Sequence of chain 1.A:
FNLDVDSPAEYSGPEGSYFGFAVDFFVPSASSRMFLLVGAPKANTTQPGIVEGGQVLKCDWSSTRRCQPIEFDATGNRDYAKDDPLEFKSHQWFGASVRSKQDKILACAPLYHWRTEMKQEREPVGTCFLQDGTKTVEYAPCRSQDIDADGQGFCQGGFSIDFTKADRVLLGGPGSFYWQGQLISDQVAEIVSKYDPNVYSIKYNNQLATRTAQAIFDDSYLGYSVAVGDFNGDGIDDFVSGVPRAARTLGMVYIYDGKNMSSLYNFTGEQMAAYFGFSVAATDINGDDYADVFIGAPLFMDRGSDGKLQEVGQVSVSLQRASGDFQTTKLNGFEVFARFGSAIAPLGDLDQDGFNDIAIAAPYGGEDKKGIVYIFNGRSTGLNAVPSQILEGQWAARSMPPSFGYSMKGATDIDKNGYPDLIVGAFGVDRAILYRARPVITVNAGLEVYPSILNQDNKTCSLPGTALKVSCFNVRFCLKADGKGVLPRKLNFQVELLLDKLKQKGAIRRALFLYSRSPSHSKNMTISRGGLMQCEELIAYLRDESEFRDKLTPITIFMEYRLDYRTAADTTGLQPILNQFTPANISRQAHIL

A protein and the small-molecule ligand that binds it are described below.
Small molecule (SMILES): CC(=O)N[C@H]1[C@H](O[C@H]2[C@H](O)[C@@H](NC(C)=O)CO[C@@H]2CO)O[C@H](CO)[C@@H](O)[C@@H]1O

Binding-site contacts:
Ligand atom C8 contacts residue SER305 of chain 1.A at 3.0 Å.
Ligand atom C8 contacts residue ASN360 of chain 1.B at 4.0 Å.
Ligand atom O7 contacts residue ASN360 of chain 1.B at 3.6 Å.
Ligand atom N2 contacts residue ASN360 of chain 1.B at 2.9 Å (h-bond).
Ligand atom O5 contacts residue ASN360 of chain 1.B at 2.4 Å (h-bond).
Ligand atom C8 contacts residue PRO372 of chain 1.B at 3.9 Å (hydrophobic).
Ligand atom C7 contacts residue SER305 of chain 1.A at 4.5 Å.
Ligand atom C3 contacts residue ASN360 of chain 1.B at 3.7 Å.
Ligand atom C1 contacts residue ASN360 of chain 1.B at 1.5 Å.
Ligand atom C2 contacts residue ASN360 of chain 1.B at 2.4 Å.
Ligand atom C4 contacts residue ASN360 of chain 1.B at 4.2 Å.
Ligand atom C5 contacts residue ASN360 of chain 1.B at 3.7 Å.
Ligand atom C7 contacts residue ASN360 of chain 1.B at 3.4 Å.

Sequence of chain 1.B:
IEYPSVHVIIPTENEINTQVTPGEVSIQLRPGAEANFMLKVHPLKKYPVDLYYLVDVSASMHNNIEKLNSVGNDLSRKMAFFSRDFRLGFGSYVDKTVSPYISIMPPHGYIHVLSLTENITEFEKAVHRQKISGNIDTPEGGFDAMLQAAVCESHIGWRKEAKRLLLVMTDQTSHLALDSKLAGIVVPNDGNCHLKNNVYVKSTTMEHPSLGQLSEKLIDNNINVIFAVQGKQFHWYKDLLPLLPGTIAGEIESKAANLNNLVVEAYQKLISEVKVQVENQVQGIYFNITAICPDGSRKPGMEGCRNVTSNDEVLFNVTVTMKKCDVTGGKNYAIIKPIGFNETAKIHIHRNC